Sequence of chain 24.A:
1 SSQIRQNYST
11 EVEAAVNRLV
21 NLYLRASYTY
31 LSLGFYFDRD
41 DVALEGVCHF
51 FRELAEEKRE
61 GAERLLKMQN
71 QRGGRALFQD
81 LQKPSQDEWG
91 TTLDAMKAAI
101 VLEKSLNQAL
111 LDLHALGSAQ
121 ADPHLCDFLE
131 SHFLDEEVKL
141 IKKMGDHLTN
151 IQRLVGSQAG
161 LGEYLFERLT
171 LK

Binding-site contacts:
Ligand atom C2 contacts residue GLU45 of chain 24.A at 4.0 Å.
Ligand atom C4 contacts residue GLU56 of chain 24.A at 4.4 Å.
Ligand atom N1 contacts residue CD1 of chain 24.S at 3.9 Å.
Ligand atom C1 contacts residue HIS49 of chain 24.A at 4.1 Å.
Ligand atom AS1 contacts residue HIS49 of chain 24.A at 4.3 Å.
Ligand atom N2 contacts residue HIS49 of chain 24.A at 3.0 Å (h-bond).
Ligand atom AS1 contacts residue CD1 of chain 24.S at 4.0 Å.
Ligand atom C1 contacts residue CD1 of chain 24.S at 3.9 Å.
Ligand atom AS1 contacts residue ARG52 of chain 24.A at 3.8 Å.
Ligand atom N2 contacts residue GLU53 of chain 24.A at 3.0 Å (salt-bridge).
Ligand atom N1 contacts residue HIS49 of chain 24.A at 2.8 Å (h-bond).
Ligand atom O3 contacts residue CD1 of chain 24.S at 3.3 Å.
Ligand atom C3 contacts residue HIS49 of chain 24.A at 4.2 Å.
Ligand atom O3 contacts residue ARG52 of chain 24.A at 2.3 Å (salt-bridge).
Ligand atom O2 contacts residue ARG52 of chain 24.A at 3.5 Å.
Ligand atom C4 contacts residue GLU53 of chain 24.A at 3.3 Å.
Ligand atom PT1 contacts residue HIS49 of chain 24.A at 2.0 Å.
Ligand atom O1 contacts residue CD1 of chain 24.S at 3.9 Å.
Ligand atom C4 contacts residue ARG52 of chain 24.A at 3.7 Å.
Ligand atom PT1 contacts residue CD1 of chain 24.S at 4.1 Å.
Ligand atom C3 contacts residue ARG52 of chain 24.A at 3.8 Å.
Ligand atom N2 contacts residue ARG52 of chain 24.A at 3.8 Å.
Ligand atom C3 contacts residue GLU53 of chain 24.A at 3.4 Å.

This small molecule binds to this protein.
Small molecule (SMILES): CC1=N[Pt]2N=C(C)O[As]2(O)(O)O1